Binding-site contacts:
Ligand atom C6 contacts residue TRP263 of chain 1.A at 4.0 Å (hydrophobic).
Ligand atom C7 contacts residue ILE232 of chain 1.A at 3.8 Å (hydrophobic).
Ligand atom C7 contacts residue VAL260 of chain 1.A at 4.0 Å (hydrophobic).
Ligand atom N2 contacts residue ASP204 of chain 1.A at 3.6 Å.
Ligand atom C3A contacts residue ASP204 of chain 1.A at 3.5 Å.
Ligand atom O11 contacts residue LEU200 of chain 1.A at 4.3 Å.
Ligand atom O11 contacts residue ILE232 of chain 1.A at 3.8 Å.
Ligand atom C7A contacts residue VAL260 of chain 1.A at 4.0 Å (hydrophobic).
Ligand atom N3 contacts residue VAL224 of chain 1.A at 4.3 Å.
Ligand atom N3 contacts residue PRO226 of chain 1.A at 3.6 Å.
Ligand atom C6 contacts residue ILE232 of chain 1.A at 3.6 Å (hydrophobic).
Ligand atom C5 contacts residue VAL259 of chain 1.A at 4.4 Å (hydrophobic).
Ligand atom C6 contacts residue VAL259 of chain 1.A at 3.9 Å (hydrophobic).
Ligand atom N1 contacts residue VAL260 of chain 1.A at 4.2 Å.
Ligand atom C4 contacts residue VAL224 of chain 1.A at 3.8 Å (hydrophobic).
Ligand atom C3A contacts residue ILE232 of chain 1.A at 4.2 Å (hydrophobic).
Ligand atom O11 contacts residue LEU234 of chain 1.A at 3.8 Å.
Ligand atom NO1 contacts residue VAL259 of chain 1.A at 4.1 Å.
Ligand atom C7 contacts residue TRP263 of chain 1.A at 3.4 Å (hydrophobic).
Ligand atom N2 contacts residue PRO226 of chain 1.A at 3.8 Å.
Ligand atom C7A contacts residue ILE232 of chain 1.A at 4.1 Å (hydrophobic).
Ligand atom C5 contacts residue ILE232 of chain 1.A at 3.8 Å (hydrophobic).
Ligand atom N3 contacts residue PRO201 of chain 1.A at 4.3 Å.
Ligand atom C4 contacts residue ILE232 of chain 1.A at 4.1 Å (hydrophobic).
Ligand atom N2 contacts residue PRO201 of chain 1.A at 4.4 Å.
Ligand atom O21 contacts residue LEU234 of chain 1.A at 3.9 Å.
Ligand atom O21 contacts residue VAL259 of chain 1.A at 3.1 Å.
Ligand atom O21 contacts residue VAL24 of chain 1.A at 3.4 Å.
Ligand atom O21 contacts residue ILE232 of chain 1.A at 3.3 Å.
Ligand atom C3A contacts residue VAL260 of chain 1.A at 3.9 Å (hydrophobic).
Ligand atom N3 contacts residue VAL260 of chain 1.A at 4.2 Å.
Ligand atom NO1 contacts residue ILE232 of chain 1.A at 3.5 Å.
Ligand atom NO1 contacts residue LEU234 of chain 1.A at 4.1 Å.
Ligand atom C4 contacts residue ASP204 of chain 1.A at 3.9 Å.
Ligand atom C4 contacts residue VAL260 of chain 1.A at 4.1 Å (hydrophobic).
Ligand atom C3A contacts residue PRO226 of chain 1.A at 4.0 Å (hydrophobic).
Ligand atom N1 contacts residue PRO226 of chain 1.A at 4.4 Å.
Ligand atom N3 contacts residue ASP204 of chain 1.A at 2.6 Å (salt-bridge).
Ligand atom O11 contacts residue VAL224 of chain 1.A at 3.3 Å.
Ligand atom C4 contacts residue LEU200 of chain 1.A at 3.9 Å (hydrophobic).

This small molecule binds to this protein.
Small molecule (SMILES): O=[N+]([O-])c1ccc2nn[nH]c2c1

Sequence of chain 1.A:
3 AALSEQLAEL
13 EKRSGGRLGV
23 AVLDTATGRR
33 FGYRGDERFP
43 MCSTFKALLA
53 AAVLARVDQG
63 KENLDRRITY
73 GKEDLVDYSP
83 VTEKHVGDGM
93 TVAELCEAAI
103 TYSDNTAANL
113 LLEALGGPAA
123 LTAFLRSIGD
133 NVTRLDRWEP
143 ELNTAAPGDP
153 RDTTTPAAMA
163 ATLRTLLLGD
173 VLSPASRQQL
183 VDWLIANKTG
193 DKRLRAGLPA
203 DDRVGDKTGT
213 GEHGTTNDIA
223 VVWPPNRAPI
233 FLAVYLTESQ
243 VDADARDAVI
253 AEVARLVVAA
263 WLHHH